This small molecule binds to this protein.
Small molecule (SMILES): CCCCC[C@H]1O[C@@H]1/C=C/[C@@H](O)CCCCCCCC(=O)O

Sequence of chain 1.A:
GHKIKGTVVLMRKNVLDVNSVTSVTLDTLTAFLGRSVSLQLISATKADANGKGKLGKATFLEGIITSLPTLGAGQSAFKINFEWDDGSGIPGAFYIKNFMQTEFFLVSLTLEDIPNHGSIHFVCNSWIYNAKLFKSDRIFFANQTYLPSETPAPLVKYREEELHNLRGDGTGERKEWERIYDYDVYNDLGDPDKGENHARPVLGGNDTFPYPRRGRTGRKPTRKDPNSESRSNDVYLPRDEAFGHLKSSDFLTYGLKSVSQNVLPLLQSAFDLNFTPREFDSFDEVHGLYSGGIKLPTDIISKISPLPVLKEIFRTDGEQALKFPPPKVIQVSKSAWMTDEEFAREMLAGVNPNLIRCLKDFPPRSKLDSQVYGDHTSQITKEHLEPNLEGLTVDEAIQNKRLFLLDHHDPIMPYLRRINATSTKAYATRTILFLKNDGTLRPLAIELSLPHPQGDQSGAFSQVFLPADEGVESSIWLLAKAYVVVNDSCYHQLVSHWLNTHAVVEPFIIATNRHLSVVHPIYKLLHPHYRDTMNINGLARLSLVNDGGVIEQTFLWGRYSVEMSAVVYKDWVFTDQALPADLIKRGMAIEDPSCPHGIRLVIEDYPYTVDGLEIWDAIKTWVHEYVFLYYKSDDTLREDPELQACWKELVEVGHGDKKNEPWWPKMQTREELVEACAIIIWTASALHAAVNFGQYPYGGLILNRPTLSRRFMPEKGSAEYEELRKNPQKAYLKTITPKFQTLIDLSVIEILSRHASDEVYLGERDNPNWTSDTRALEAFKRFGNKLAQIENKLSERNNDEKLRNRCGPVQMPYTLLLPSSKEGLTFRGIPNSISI

Binding-site contacts:
Ligand atom O22 contacts residue 13R1 of chain 1.D at 0.3 Å (h-bond).
Ligand atom C14 contacts residue 11O1 of chain 1.F at 0.8 Å.
Ligand atom C9 contacts residue 11O1 of chain 1.F at 0.9 Å.
Ligand atom C17 contacts residue 11O1 of chain 1.F at 0.7 Å.
Ligand atom C8 contacts residue 13R1 of chain 1.D at 0.7 Å.
Ligand atom C11 contacts residue 13S1 of chain 1.C at 0.7 Å.
Ligand atom C1 contacts residue 11O1 of chain 1.F at 0.8 Å.
Ligand atom C11 contacts residue 11O1 of chain 1.F at 0.6 Å.
Ligand atom C13 contacts residue 13R1 of chain 1.D at 0.9 Å.
Ligand atom C12 contacts residue 13R1 of chain 1.D at 0.9 Å.
Ligand atom C8 contacts residue 13S1 of chain 1.C at 0.5 Å.
Ligand atom C5 contacts residue 13R1 of chain 1.D at 0.8 Å.
Ligand atom C3 contacts residue 11O1 of chain 1.F at 0.9 Å.
Ligand atom C15 contacts residue 13S1 of chain 1.C at 0.9 Å.
Ligand atom C1 contacts residue 13R1 of chain 1.D at 0.4 Å.
Ligand atom O21 contacts residue 13S1 of chain 1.C at 1.0 Å.
Ligand atom O19 contacts residue 13S1 of chain 1.C at 0.7 Å (h-bond).
Ligand atom O22 contacts residue 13S1 of chain 1.C at 0.4 Å (h-bond).
Ligand atom C12 contacts residue 13S1 of chain 1.C at 0.6 Å.
Ligand atom C7 contacts residue 13R1 of chain 1.D at 1.0 Å.
Ligand atom C9 contacts residue 13S1 of chain 1.C at 1.0 Å.
Ligand atom O21 contacts residue 13R1 of chain 1.D at 0.9 Å.
Ligand atom C8 contacts residue 11O1 of chain 1.F at 0.8 Å.
Ligand atom C4 contacts residue 13S1 of chain 1.C at 0.3 Å.
Ligand atom C12 contacts residue 11O1 of chain 1.F at 0.6 Å.
Ligand atom C5 contacts residue 11O1 of chain 1.F at 0.6 Å.
Ligand atom O20 contacts residue 11O1 of chain 1.F at 0.8 Å.
Ligand atom C4 contacts residue 13R1 of chain 1.D at 0.8 Å.
Ligand atom C11 contacts residue 13R1 of chain 1.D at 0.6 Å.
Ligand atom C15 contacts residue 13R1 of chain 1.D at 0.7 Å.
Ligand atom C5 contacts residue 13S1 of chain 1.C at 0.9 Å.
Ligand atom O19 contacts residue 13R1 of chain 1.D at 0.6 Å (h-bond).
Ligand atom C2 contacts residue 13R1 of chain 1.D at 0.4 Å.
Ligand atom C17 contacts residue 13R1 of chain 1.D at 0.9 Å.
Ligand atom C3 contacts residue 13S1 of chain 1.C at 0.3 Å.
Ligand atom C1 contacts residue 13S1 of chain 1.C at 0.5 Å.
Ligand atom C13 contacts residue 11O1 of chain 1.F at 0.8 Å.
Ligand atom C18 contacts residue 11O1 of chain 1.F at 0.4 Å.
Ligand atom C10 contacts residue 11O1 of chain 1.F at 0.5 Å.
Ligand atom C15 contacts residue 11O1 of chain 1.F at 0.9 Å.